A small-molecule ligand and the protein it binds are described below.
Small molecule (SMILES): Nc1ncnc2c1ncn2[C@@H]1O[C@H](COP(=O)(O)OP(=O)(O)OP(O)(O)=S)[C@@H](O)[C@H]1O

Binding-site contacts:
Ligand atom O2B contacts residue GLY85 of chain 1.A at 3.3 Å.
Ligand atom PB contacts residue LYS105 of chain 1.A at 3.4 Å.
Ligand atom S1G contacts residue ASP210 of chain 1.A at 2.6 Å (salt-bridge).
Ligand atom O3A contacts residue LYS105 of chain 1.A at 2.8 Å (salt-bridge).
Ligand atom O2B contacts residue ASP210 of chain 1.A at 3.0 Å (salt-bridge).
Ligand atom PA contacts residue MG1 of chain 1.C at 3.1 Å.
Ligand atom N6 contacts residue LEU198 of chain 1.A at 3.4 Å.
Ligand atom C6 contacts residue LEU198 of chain 1.A at 3.4 Å (hydrophobic).
Ligand atom O3' contacts residue ASP195 of chain 1.A at 2.8 Å (salt-bridge).
Ligand atom PB contacts residue MG1 of chain 1.C at 3.1 Å.
Ligand atom O1A contacts residue MG1 of chain 1.C at 1.8 Å.
Ligand atom O3G contacts residue PHE87 of chain 1.A at 3.3 Å.
Ligand atom O2A contacts residue LYS105 of chain 1.A at 2.7 Å (salt-bridge).
Ligand atom O3B contacts residue ASP210 of chain 1.A at 2.6 Å (salt-bridge).
Ligand atom C5' contacts residue GLY85 of chain 1.A at 3.5 Å.
Ligand atom C2 contacts residue LEU148 of chain 1.A at 3.3 Å (hydrophobic).
Ligand atom O3A contacts residue MG1 of chain 1.C at 3.5 Å.
Ligand atom O5' contacts residue VAL90 of chain 1.A at 3.5 Å.
Ligand atom O2G contacts residue PHE87 of chain 1.A at 3.3 Å.
Ligand atom PA contacts residue LYS105 of chain 1.A at 3.4 Å.
Ligand atom O4' contacts residue GLY83 of chain 1.A at 3.4 Å.
Ligand atom C5 contacts residue LEU198 of chain 1.A at 3.5 Å (hydrophobic).
Ligand atom N6 contacts residue GLU146 of chain 1.A at 3.0 Å (salt-bridge).
Ligand atom O3B contacts residue MG1 of chain 1.C at 3.5 Å.
Ligand atom N7 contacts residue MET145 of chain 1.A at 3.5 Å.
Ligand atom O1A contacts residue ASN196 of chain 1.A at 3.0 Å (h-bond).
Ligand atom O1B contacts residue GLY88 of chain 1.A at 2.7 Å (h-bond).
Ligand atom O1B contacts residue PHE87 of chain 1.A at 2.7 Å (h-bond).
Ligand atom O2B contacts residue MG1 of chain 1.C at 2.0 Å.
Ligand atom O1B contacts residue GLY85 of chain 1.A at 3.5 Å.
Ligand atom S1G contacts residue HIS213 of chain 1.A at 3.3 Å.
Ligand atom S1G contacts residue ASP191 of chain 1.A at 3.1 Å (salt-bridge).
Ligand atom N1 contacts residue LEU148 of chain 1.A at 3.5 Å (h-bond).
Ligand atom PB contacts residue ASP210 of chain 1.A at 3.4 Å.
Ligand atom O2' contacts residue SER152 of chain 1.A at 3.3 Å.
Ligand atom O2A contacts residue ASP210 of chain 1.A at 3.3 Å.
Ligand atom PG contacts residue ASP210 of chain 1.A at 3.0 Å.
Ligand atom O1B contacts residue SER86 of chain 1.A at 3.3 Å (h-bond).
Ligand atom O3B contacts residue LYS105 of chain 1.A at 2.9 Å (salt-bridge).
Ligand atom O1A contacts residue ASP210 of chain 1.A at 2.8 Å (salt-bridge).

Sequence of chain 1.A:
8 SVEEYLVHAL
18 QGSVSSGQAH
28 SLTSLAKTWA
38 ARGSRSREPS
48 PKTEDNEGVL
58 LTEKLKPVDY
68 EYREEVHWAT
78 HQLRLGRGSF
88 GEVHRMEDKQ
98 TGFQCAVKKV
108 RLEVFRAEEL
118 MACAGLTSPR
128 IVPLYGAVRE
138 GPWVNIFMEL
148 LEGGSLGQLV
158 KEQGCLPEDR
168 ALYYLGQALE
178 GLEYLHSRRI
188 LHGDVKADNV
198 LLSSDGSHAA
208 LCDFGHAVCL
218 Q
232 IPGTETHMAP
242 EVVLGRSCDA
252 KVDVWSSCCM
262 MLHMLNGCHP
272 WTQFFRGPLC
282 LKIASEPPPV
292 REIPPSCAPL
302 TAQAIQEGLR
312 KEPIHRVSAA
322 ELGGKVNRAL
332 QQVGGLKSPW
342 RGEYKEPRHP